Sequence of chain 1.B:
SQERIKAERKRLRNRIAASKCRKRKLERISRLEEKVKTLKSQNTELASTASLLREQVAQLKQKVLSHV

Binding-site contacts:
Ligand atom O contacts residue ALA18 of chain 1.A at 4.2 Å.
Ligand atom C contacts residue CYS21 of chain 1.A at 2.9 Å (hydrophobic).
Ligand atom C6 contacts residue ARG22 of chain 1.B at 3.6 Å.
Ligand atom O3 contacts residue ARG22 of chain 1.B at 3.5 Å (salt-bridge).
Ligand atom C1 contacts residue CYS21 of chain 1.A at 1.9 Å (hydrophobic).
Ligand atom O contacts residue CYS21 of chain 1.A at 3.6 Å (h-bond).
Ligand atom C2 contacts residue CYS21 of chain 1.A at 3.9 Å (hydrophobic).
Ligand atom C8 contacts residue CYS21 of chain 1.A at 3.9 Å (hydrophobic).
Ligand atom C10 contacts residue ARG22 of chain 1.B at 3.7 Å.
Ligand atom C1 contacts residue LYS25 of chain 1.B at 4.5 Å.
Ligand atom O2 contacts residue CYS21 of chain 1.A at 3.1 Å (h-bond).
Ligand atom C9 contacts residue ARG22 of chain 1.B at 4.2 Å.
Ligand atom C1 contacts residue ALA18 of chain 1.A at 4.4 Å (hydrophobic).
Ligand atom C9 contacts residue CYS21 of chain 1.A at 4.3 Å (hydrophobic).
Ligand atom C7 contacts residue ARG22 of chain 1.B at 4.3 Å.

The small molecule below binds the protein below.
Small molecule (SMILES): COc1ccc(C(C)=O)c2c1C(=O)CO2

Sequence of chain 1.A:
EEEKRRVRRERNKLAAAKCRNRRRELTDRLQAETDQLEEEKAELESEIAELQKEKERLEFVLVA